Binding-site contacts:
Ligand atom C7 contacts residue LYS6 of chain 1.A at 3.8 Å.
Ligand atom C6 contacts residue SER1 of chain 1.A at 3.8 Å.
Ligand atom O1 contacts residue PLP1 of chain 1.G at 0.8 Å (h-bond).
Ligand atom N1 contacts residue LYS6 of chain 1.A at 3.9 Å.
Ligand atom BR contacts residue LYS6 of chain 1.A at 3.7 Å.
Ligand atom C7 contacts residue PLP1 of chain 1.G at 0.8 Å.
Ligand atom C2 contacts residue PLP1 of chain 1.G at 2.0 Å.
Ligand atom O3 contacts residue SER1 of chain 1.A at 3.5 Å (h-bond).
Ligand atom O3 contacts residue LYS3 of chain 1.A at 3.9 Å.
Ligand atom C10 contacts residue PLP1 of chain 1.G at 1.0 Å.
Ligand atom O2 contacts residue ASN2 of chain 1.A at 3.6 Å.
Ligand atom C12 contacts residue PLP1 of chain 1.G at 1.3 Å.
Ligand atom C11 contacts residue LYS6 of chain 1.A at 3.6 Å.
Ligand atom N2 contacts residue LYS6 of chain 1.A at 3.2 Å (salt-bridge).
Ligand atom C5 contacts residue PLP1 of chain 1.G at 0.6 Å.
Ligand atom O2 contacts residue PLP1 of chain 1.G at 2.8 Å (h-bond).
Ligand atom N2 contacts residue PLP1 of chain 1.G at 0.4 Å (h-bond).
Ligand atom C2 contacts residue LYS6 of chain 1.A at 3.8 Å.
Ligand atom C8 contacts residue LYS6 of chain 1.A at 3.8 Å.
Ligand atom C13 contacts residue PLP1 of chain 1.G at 2.5 Å.
Ligand atom C7 contacts residue SER1 of chain 1.A at 3.4 Å.
Ligand atom C8 contacts residue PLP1 of chain 1.G at 0.7 Å.
Ligand atom O2 contacts residue SER1 of chain 1.A at 2.9 Å (h-bond).
Ligand atom C4 contacts residue PLP1 of chain 1.G at 0.7 Å.
Ligand atom BR contacts residue THR5 of chain 1.A at 3.7 Å.
Ligand atom C3 contacts residue LYS6 of chain 1.A at 3.8 Å.
Ligand atom O2 contacts residue LYS3 of chain 1.A at 3.6 Å (salt-bridge).
Ligand atom C6 contacts residue PLP1 of chain 1.G at 0.7 Å.
Ligand atom BR contacts residue PLP1 of chain 1.G at 0.5 Å.
Ligand atom C9 contacts residue LYS6 of chain 1.A at 3.9 Å.
Ligand atom O1 contacts residue LYS6 of chain 1.A at 3.9 Å.
Ligand atom C9 contacts residue PLP1 of chain 1.G at 0.7 Å.
Ligand atom C3 contacts residue PLP1 of chain 1.G at 2.1 Å.
Ligand atom C6 contacts residue LYS6 of chain 1.A at 3.9 Å.
Ligand atom N1 contacts residue PLP1 of chain 1.G at 0.9 Å.
Ligand atom C13 contacts residue SER1 of chain 1.A at 3.2 Å.
Ligand atom BR contacts residue SER1 of chain 1.A at 3.2 Å.
Ligand atom O2 contacts residue LYS6 of chain 1.A at 3.9 Å.
Ligand atom O3 contacts residue PLP1 of chain 1.G at 3.6 Å.
Ligand atom C11 contacts residue PLP1 of chain 1.G at 0.2 Å.

Sequence of chain 4.A:
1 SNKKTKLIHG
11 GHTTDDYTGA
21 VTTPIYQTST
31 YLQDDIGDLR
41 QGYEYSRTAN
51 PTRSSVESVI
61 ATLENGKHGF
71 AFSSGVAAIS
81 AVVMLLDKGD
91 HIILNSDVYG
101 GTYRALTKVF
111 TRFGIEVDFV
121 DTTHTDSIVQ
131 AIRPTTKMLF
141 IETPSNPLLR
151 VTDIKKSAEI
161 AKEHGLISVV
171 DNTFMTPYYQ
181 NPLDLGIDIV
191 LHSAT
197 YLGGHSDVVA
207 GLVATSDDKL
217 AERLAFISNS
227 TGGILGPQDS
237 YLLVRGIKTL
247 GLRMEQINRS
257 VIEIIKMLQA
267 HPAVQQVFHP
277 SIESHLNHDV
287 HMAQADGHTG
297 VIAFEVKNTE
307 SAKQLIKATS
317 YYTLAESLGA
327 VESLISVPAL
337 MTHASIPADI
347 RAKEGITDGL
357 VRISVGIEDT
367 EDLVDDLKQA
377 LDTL

This protein binds this small molecule.
Small molecule (SMILES): O=C(O)CNC(=O)Cn1ccc2ccc(Br)cc21

Sequence of chain 1.A:
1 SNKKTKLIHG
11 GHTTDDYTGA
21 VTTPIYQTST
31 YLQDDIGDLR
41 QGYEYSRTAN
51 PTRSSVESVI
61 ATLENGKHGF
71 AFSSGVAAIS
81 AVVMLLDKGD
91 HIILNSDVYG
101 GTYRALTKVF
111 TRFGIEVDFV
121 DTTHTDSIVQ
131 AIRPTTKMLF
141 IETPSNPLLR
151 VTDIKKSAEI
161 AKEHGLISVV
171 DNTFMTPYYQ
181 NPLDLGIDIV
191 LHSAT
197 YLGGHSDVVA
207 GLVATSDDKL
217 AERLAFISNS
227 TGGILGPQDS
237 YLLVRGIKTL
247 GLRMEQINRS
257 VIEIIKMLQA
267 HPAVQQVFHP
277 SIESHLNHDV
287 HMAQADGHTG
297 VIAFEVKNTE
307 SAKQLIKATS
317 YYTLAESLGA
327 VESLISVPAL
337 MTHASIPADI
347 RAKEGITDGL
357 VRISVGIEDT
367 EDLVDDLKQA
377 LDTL